Binding-site contacts:
Ligand atom C8 contacts residue MET123 of chain 1.B at 3.7 Å (hydrophobic).
Ligand atom C6 contacts residue MET179 of chain 1.B at 3.8 Å (hydrophobic).
Ligand atom CAE contacts residue GLY126 of chain 1.B at 4.0 Å.
Ligand atom C8 contacts residue ALA66 of chain 1.B at 3.6 Å (hydrophobic).
Ligand atom CAE contacts residue MET123 of chain 1.B at 4.1 Å (hydrophobic).
Ligand atom CAR contacts residue GLY126 of chain 1.B at 3.9 Å.
Ligand atom N6 contacts residue MET123 of chain 1.B at 3.1 Å (h-bond).
Ligand atom CL contacts residue LEU42 of chain 1.B at 4.0 Å.
Ligand atom OAC contacts residue ASP127 of chain 1.B at 3.2 Å (salt-bridge).
Ligand atom N7 contacts residue MET123 of chain 1.B at 3.2 Å (h-bond).
Ligand atom CAB contacts residue LEU120 of chain 1.B at 3.9 Å (hydrophobic).
Ligand atom N9 contacts residue ALA66 of chain 1.B at 3.8 Å.
Ligand atom N3 contacts residue MET179 of chain 1.B at 4.0 Å.
Ligand atom CAG contacts residue LYS124 of chain 1.B at 3.3 Å.
Ligand atom CAG contacts residue PHE122 of chain 1.B at 3.8 Å (hydrophobic).
Ligand atom CAB contacts residue ALA66 of chain 1.B at 3.8 Å (hydrophobic).
Ligand atom CAJ contacts residue LEU42 of chain 1.B at 3.8 Å (hydrophobic).
Ligand atom CAK contacts residue VAL50 of chain 1.B at 3.6 Å (hydrophobic).
Ligand atom CAA contacts residue ALA189 of chain 1.B at 3.9 Å (hydrophobic).
Ligand atom N7 contacts residue ALA66 of chain 1.B at 3.9 Å.
Ligand atom C5 contacts residue MET179 of chain 1.B at 3.3 Å (hydrophobic).
Ligand atom N9 contacts residue MET179 of chain 1.B at 3.6 Å.
Ligand atom CAE contacts residue LYS124 of chain 1.B at 3.0 Å.
Ligand atom CAG contacts residue GLY126 of chain 1.B at 3.5 Å.
Ligand atom CAB contacts residue VAL50 of chain 1.B at 4.0 Å (hydrophobic).
Ligand atom CAG contacts residue MET123 of chain 1.B at 2.9 Å (hydrophobic).
Ligand atom N6 contacts residue PHE122 of chain 1.B at 3.6 Å.
Ligand atom C6 contacts residue MET123 of chain 1.B at 4.0 Å (hydrophobic).
Ligand atom CAA contacts residue MET179 of chain 1.B at 3.7 Å (hydrophobic).
Ligand atom CAK contacts residue LEU42 of chain 1.B at 3.5 Å (hydrophobic).
Ligand atom C8 contacts residue PRO121 of chain 1.B at 3.5 Å (hydrophobic).
Ligand atom N2 contacts residue VAL50 of chain 1.B at 3.6 Å.
Ligand atom C4 contacts residue MET179 of chain 1.B at 3.4 Å (hydrophobic).
Ligand atom CAH contacts residue LEU42 of chain 1.B at 4.1 Å (hydrophobic).
Ligand atom CAR contacts residue MET123 of chain 1.B at 3.5 Å (hydrophobic).
Ligand atom CAR contacts residue PHE122 of chain 1.B at 3.8 Å (hydrophobic).
Ligand atom C8 contacts residue MET179 of chain 1.B at 3.6 Å (hydrophobic).
Ligand atom N7 contacts residue MET179 of chain 1.B at 3.5 Å.
Ligand atom N3 contacts residue VAL50 of chain 1.B at 3.9 Å.
Ligand atom N6 contacts residue GLY126 of chain 1.B at 4.0 Å.

Sequence of chain 1.B:
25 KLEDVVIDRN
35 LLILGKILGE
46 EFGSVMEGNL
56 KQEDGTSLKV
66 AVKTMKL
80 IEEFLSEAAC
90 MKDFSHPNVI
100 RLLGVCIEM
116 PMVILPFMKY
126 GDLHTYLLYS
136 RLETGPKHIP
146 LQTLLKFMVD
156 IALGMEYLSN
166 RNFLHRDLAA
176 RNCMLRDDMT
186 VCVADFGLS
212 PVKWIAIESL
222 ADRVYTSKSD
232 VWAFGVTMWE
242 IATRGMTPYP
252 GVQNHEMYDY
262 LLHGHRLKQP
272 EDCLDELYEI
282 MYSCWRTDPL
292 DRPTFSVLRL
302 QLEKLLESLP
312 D

The small molecule below binds the protein below.
Small molecule (SMILES): CC(C)n1cnc2/c(=N/c3cccc(Cl)c3)nc(NCCO)[nH]c21